A small-molecule ligand and the protein it binds are described below.
Small molecule (SMILES): Cc1cn([C@H]2C[C@H](OP(=O)(O)O)[C@@H](COP(=O)(O)O)O2)c(=O)[nH]c1=O

Binding-site contacts:
Ligand atom O2 contacts residue ASP77 of chain 1.A at 4.0 Å.
Ligand atom N3 contacts residue TYR109 of chain 1.A at 3.4 Å.
Ligand atom C5 contacts residue LEU83 of chain 1.A at 4.1 Å (hydrophobic).
Ligand atom O4' contacts residue ARG81 of chain 1.A at 3.0 Å (salt-bridge).
Ligand atom C4' contacts residue ARG81 of chain 1.A at 3.9 Å.
Ligand atom O6P contacts residue TYR107 of chain 1.A at 4.0 Å.
Ligand atom C2' contacts residue TYR109 of chain 1.A at 3.5 Å (hydrophobic).
Ligand atom C2 contacts residue TYR109 of chain 1.A at 3.8 Å (hydrophobic).
Ligand atom O4P contacts residue ARG35 of chain 1.A at 2.9 Å (salt-bridge).
Ligand atom C4 contacts residue TYR109 of chain 1.A at 3.6 Å (hydrophobic).
Ligand atom O5' contacts residue ARG35 of chain 1.A at 3.7 Å.
Ligand atom O3' contacts residue LYS78 of chain 1.A at 3.5 Å (salt-bridge).
Ligand atom O4 contacts residue LEU83 of chain 1.A at 3.7 Å.
Ligand atom C5' contacts residue TYR107 of chain 1.A at 3.6 Å (hydrophobic).
Ligand atom C4 contacts residue LEU83 of chain 1.A at 3.7 Å (hydrophobic).
Ligand atom P2 contacts residue CA1 of chain 1.B at 4.0 Å.
Ligand atom O1P contacts residue LYS78 of chain 1.A at 2.6 Å (salt-bridge).
Ligand atom O6P contacts residue ASP40 of chain 1.A at 3.3 Å (salt-bridge).
Ligand atom C5M contacts residue ARG35 of chain 1.A at 3.6 Å.
Ligand atom C2' contacts residue TYR107 of chain 1.A at 3.8 Å (hydrophobic).
Ligand atom O6P contacts residue CA1 of chain 1.B at 3.1 Å.
Ligand atom O5' contacts residue ARG81 of chain 1.A at 3.1 Å (salt-bridge).
Ligand atom O2 contacts residue TYR109 of chain 1.A at 4.0 Å.
Ligand atom C5M contacts residue TYR107 of chain 1.A at 3.7 Å (hydrophobic).
Ligand atom O2P contacts residue TYR79 of chain 1.A at 2.6 Å (h-bond).
Ligand atom C3' contacts residue TYR107 of chain 1.A at 3.9 Å (hydrophobic).
Ligand atom O4P contacts residue ARG81 of chain 1.A at 2.8 Å (salt-bridge).
Ligand atom P2 contacts residue ARG35 of chain 1.A at 3.6 Å.
Ligand atom P1 contacts residue TYR79 of chain 1.A at 3.6 Å.
Ligand atom C5 contacts residue TYR107 of chain 1.A at 4.0 Å (hydrophobic).
Ligand atom O6P contacts residue ARG35 of chain 1.A at 2.9 Å (salt-bridge).
Ligand atom P1 contacts residue LYS78 of chain 1.A at 3.7 Å.
Ligand atom O4' contacts residue TYR79 of chain 1.A at 4.1 Å.
Ligand atom C6 contacts residue ARG81 of chain 1.A at 4.0 Å.
Ligand atom O4 contacts residue TYR109 of chain 1.A at 3.8 Å.
Ligand atom O1P contacts residue TYR79 of chain 1.A at 3.5 Å (h-bond).
Ligand atom P2 contacts residue ARG81 of chain 1.A at 4.0 Å.
Ligand atom O4 contacts residue LEU37 of chain 1.A at 3.9 Å.
Ligand atom C5' contacts residue ARG81 of chain 1.A at 4.0 Å.
Ligand atom N3 contacts residue LEU83 of chain 1.A at 3.8 Å.

Sequence of chain 1.A:
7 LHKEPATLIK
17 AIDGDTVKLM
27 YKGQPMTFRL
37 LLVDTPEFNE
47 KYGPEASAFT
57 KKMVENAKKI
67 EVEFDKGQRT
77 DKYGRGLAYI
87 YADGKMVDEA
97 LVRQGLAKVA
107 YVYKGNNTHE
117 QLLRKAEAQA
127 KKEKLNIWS